A protein and the small-molecule ligand that binds it are described below.
Small molecule (SMILES): CC(=O)N[C@@H]1[C@@H](O)[C@H](O)[C@@H](CO)O[C@H]1O

Sequence of chain 1.C:
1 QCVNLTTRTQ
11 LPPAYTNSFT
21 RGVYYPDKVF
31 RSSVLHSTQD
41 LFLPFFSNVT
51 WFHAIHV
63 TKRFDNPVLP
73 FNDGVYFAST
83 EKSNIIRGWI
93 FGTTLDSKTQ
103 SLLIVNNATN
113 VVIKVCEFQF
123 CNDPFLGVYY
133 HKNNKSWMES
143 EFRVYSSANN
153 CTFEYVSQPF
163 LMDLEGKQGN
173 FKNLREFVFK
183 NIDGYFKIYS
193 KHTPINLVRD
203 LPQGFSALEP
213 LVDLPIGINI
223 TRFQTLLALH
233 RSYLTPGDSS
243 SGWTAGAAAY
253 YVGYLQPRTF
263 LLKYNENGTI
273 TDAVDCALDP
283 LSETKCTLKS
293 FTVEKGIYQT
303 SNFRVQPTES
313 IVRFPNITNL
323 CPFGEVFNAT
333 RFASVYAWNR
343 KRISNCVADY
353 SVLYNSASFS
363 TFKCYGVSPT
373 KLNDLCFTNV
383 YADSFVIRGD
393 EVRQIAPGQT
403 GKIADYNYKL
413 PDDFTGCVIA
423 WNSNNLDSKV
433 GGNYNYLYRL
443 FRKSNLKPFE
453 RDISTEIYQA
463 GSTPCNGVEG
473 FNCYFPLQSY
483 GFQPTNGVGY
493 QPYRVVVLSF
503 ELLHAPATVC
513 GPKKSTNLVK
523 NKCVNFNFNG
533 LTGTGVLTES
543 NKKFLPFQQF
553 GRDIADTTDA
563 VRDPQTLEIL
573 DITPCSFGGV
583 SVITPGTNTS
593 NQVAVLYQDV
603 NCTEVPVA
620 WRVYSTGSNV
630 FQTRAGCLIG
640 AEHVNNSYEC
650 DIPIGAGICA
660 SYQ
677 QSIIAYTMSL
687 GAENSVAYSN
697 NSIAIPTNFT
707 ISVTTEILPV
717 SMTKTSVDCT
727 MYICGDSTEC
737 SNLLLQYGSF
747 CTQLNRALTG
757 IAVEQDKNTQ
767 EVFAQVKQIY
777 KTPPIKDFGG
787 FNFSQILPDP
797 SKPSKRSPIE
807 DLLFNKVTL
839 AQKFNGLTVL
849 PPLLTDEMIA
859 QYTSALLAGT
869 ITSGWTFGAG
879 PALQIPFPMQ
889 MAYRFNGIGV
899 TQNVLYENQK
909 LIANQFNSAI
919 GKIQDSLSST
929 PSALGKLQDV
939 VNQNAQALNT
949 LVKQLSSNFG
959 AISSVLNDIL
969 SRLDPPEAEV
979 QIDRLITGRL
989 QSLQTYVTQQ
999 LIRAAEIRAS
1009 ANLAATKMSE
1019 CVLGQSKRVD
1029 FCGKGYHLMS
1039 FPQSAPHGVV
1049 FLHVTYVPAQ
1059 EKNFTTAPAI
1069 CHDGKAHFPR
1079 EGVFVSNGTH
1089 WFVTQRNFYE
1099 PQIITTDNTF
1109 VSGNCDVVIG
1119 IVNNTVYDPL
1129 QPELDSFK

Binding-site contacts:
Ligand atom C3 contacts residue ASN136 of chain 1.C at 3.8 Å.
Ligand atom C2 contacts residue ASN136 of chain 1.C at 2.5 Å.
Ligand atom N2 contacts residue HIS133 of chain 1.C at 4.5 Å.
Ligand atom C1 contacts residue ASN135 of chain 1.C at 4.3 Å.
Ligand atom C4 contacts residue ASN136 of chain 1.C at 4.2 Å.
Ligand atom C7 contacts residue ASN135 of chain 1.C at 4.2 Å.
Ligand atom O5 contacts residue ASN136 of chain 1.C at 2.4 Å (h-bond).
Ligand atom O7 contacts residue ASN136 of chain 1.C at 4.5 Å.
Ligand atom C5 contacts residue ASN136 of chain 1.C at 3.7 Å.
Ligand atom C3 contacts residue ASN135 of chain 1.C at 4.5 Å.
Ligand atom C8 contacts residue ASN135 of chain 1.C at 3.7 Å.
Ligand atom N2 contacts residue ASN135 of chain 1.C at 3.6 Å.
Ligand atom C1 contacts residue ASN136 of chain 1.C at 1.4 Å.
Ligand atom N2 contacts residue ASN136 of chain 1.C at 2.9 Å (h-bond).
Ligand atom C7 contacts residue ASN136 of chain 1.C at 3.9 Å.
Ligand atom C2 contacts residue ASN135 of chain 1.C at 4.4 Å.
Ligand atom C8 contacts residue HIS133 of chain 1.C at 3.6 Å.
Ligand atom C7 contacts residue HIS133 of chain 1.C at 4.3 Å.